Sequence of chain 1.A:
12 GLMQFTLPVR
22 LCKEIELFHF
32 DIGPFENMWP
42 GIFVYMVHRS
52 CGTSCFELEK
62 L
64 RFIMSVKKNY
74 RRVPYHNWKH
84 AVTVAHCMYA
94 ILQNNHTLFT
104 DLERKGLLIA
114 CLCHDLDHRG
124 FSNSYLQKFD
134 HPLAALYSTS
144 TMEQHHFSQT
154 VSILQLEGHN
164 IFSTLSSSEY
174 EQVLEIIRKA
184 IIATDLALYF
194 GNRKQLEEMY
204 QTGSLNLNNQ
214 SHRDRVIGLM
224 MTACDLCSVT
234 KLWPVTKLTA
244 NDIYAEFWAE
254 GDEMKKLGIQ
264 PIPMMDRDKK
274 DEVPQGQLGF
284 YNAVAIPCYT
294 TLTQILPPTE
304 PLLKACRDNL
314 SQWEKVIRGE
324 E

This small molecule binds to this protein.
Small molecule (SMILES): Cc1cc(N2CCCC2)nc(/C=C/c2ccc3ccccc3n2)n1

Binding-site contacts:
Ligand atom C13 contacts residue MET267 of chain 1.A at 3.6 Å (hydrophobic).
Ligand atom C9 contacts residue MET267 of chain 1.A at 3.3 Å (hydrophobic).
Ligand atom C11 contacts residue PHE283 of chain 1.A at 3.7 Å (hydrophobic).
Ligand atom N4 contacts residue GLY279 of chain 1.A at 3.5 Å.
Ligand atom C1 contacts residue GLY279 of chain 1.A at 3.3 Å.
Ligand atom C10 contacts residue PHE283 of chain 1.A at 3.8 Å (hydrophobic).
Ligand atom C10 contacts residue PHE250 of chain 1.A at 3.7 Å (hydrophobic).
Ligand atom C20 contacts residue PHE283 of chain 1.A at 3.8 Å (hydrophobic).
Ligand atom C11 contacts residue MET267 of chain 1.A at 3.8 Å (hydrophobic).
Ligand atom N16 contacts residue GLN280 of chain 1.A at 3.3 Å (h-bond).
Ligand atom C17 contacts residue VAL276 of chain 1.A at 3.1 Å (hydrophobic).
Ligand atom N2 contacts residue TYR247 of chain 1.A at 3.6 Å (h-bond).
Ligand atom C11 contacts residue PHE250 of chain 1.A at 3.6 Å (hydrophobic).
Ligand atom N6 contacts residue MET267 of chain 1.A at 3.4 Å.
Ligand atom C1 contacts residue MET267 of chain 1.A at 3.6 Å (hydrophobic).
Ligand atom C7 contacts residue GLY279 of chain 1.A at 3.7 Å.
Ligand atom C19 contacts residue PHE283 of chain 1.A at 3.4 Å (hydrophobic).
Ligand atom C21 contacts residue ILE246 of chain 1.A at 3.4 Å (hydrophobic).
Ligand atom C14 contacts residue GLU275 of chain 1.A at 3.7 Å.
Ligand atom C3 contacts residue MET267 of chain 1.A at 3.4 Å (hydrophobic).
Ligand atom C5 contacts residue GLY279 of chain 1.A at 3.8 Å.
Ligand atom C3 contacts residue GLY279 of chain 1.A at 3.5 Å.
Ligand atom C23 contacts residue GLN280 of chain 1.A at 3.6 Å.
Ligand atom C14 contacts residue MET267 of chain 1.A at 3.7 Å (hydrophobic).
Ligand atom C13 contacts residue TYR247 of chain 1.A at 3.4 Å (hydrophobic).
Ligand atom C17 contacts residue GLU275 of chain 1.A at 3.5 Å.
Ligand atom C13 contacts residue VAL276 of chain 1.A at 3.6 Å (hydrophobic).
Ligand atom N4 contacts residue MET267 of chain 1.A at 3.7 Å.
Ligand atom C9 contacts residue TYR247 of chain 1.A at 3.8 Å (hydrophobic).
Ligand atom C18 contacts residue PRO266 of chain 1.A at 3.3 Å (hydrophobic).
Ligand atom C18 contacts residue MET267 of chain 1.A at 3.8 Å (hydrophobic).
Ligand atom C18 contacts residue GLU275 of chain 1.A at 3.3 Å.
Ligand atom C12 contacts residue PHE250 of chain 1.A at 3.8 Å (hydrophobic).
Ligand atom C24 contacts residue PHE283 of chain 1.A at 3.4 Å (hydrophobic).
Ligand atom C12 contacts residue PHE283 of chain 1.A at 3.3 Å (hydrophobic).
Ligand atom C18 contacts residue LYS272 of chain 1.A at 3.6 Å.
Ligand atom C7 contacts residue MET267 of chain 1.A at 3.6 Å (hydrophobic).
Ligand atom N2 contacts residue GLY279 of chain 1.A at 3.5 Å.
Ligand atom N2 contacts residue MET267 of chain 1.A at 3.2 Å.
Ligand atom C22 contacts residue ILE246 of chain 1.A at 3.7 Å (hydrophobic).